Sequence of chain 1.B:
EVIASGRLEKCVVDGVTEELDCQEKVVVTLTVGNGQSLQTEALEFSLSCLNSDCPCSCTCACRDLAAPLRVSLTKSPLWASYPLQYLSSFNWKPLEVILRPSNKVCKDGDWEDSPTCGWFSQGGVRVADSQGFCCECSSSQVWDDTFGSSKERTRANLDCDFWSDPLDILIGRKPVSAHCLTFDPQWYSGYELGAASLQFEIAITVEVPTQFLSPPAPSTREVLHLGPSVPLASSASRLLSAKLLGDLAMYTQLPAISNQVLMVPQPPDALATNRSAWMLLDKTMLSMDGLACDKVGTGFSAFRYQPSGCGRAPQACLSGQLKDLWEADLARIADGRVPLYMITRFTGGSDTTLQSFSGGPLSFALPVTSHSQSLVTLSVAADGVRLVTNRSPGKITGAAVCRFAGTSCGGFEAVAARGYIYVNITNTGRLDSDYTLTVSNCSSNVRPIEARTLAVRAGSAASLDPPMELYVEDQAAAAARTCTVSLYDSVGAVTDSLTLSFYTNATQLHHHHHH

Binding-site contacts:
Ligand atom O5 contacts residue ASN491 of chain 1.B at 2.4 Å (h-bond).
Ligand atom C8 contacts residue ASN491 of chain 1.B at 4.4 Å.
Ligand atom C3 contacts residue ASN491 of chain 1.B at 3.8 Å.
Ligand atom C5 contacts residue ASN491 of chain 1.B at 3.7 Å.
Ligand atom C7 contacts residue ASN491 of chain 1.B at 3.3 Å.
Ligand atom C1 contacts residue ASN491 of chain 1.B at 1.4 Å.
Ligand atom N2 contacts residue ASN491 of chain 1.B at 2.9 Å (h-bond).
Ligand atom C2 contacts residue ASN491 of chain 1.B at 2.5 Å.
Ligand atom C4 contacts residue ASN491 of chain 1.B at 4.2 Å.
Ligand atom O7 contacts residue ASN491 of chain 1.B at 3.4 Å (h-bond).

This protein binds this small molecule.
Small molecule (SMILES): CC(=O)N[C@@H]1[C@@H](O)[C@H](O)[C@@H](CO)O[C@H]1O